The small molecule below binds the protein below.
Small molecule (SMILES): CC(=O)N[C@@H]1[C@@H](O)[C@H](O)[C@@H](CO)O[C@H]1O

Binding-site contacts:
Ligand atom C8 contacts residue PHE98 of chain 38.C at 3.6 Å (hydrophobic).
Ligand atom C7 contacts residue MET126 of chain 38.C at 3.8 Å (hydrophobic).
Ligand atom C5 contacts residue ASN75 of chain 38.C at 3.2 Å.
Ligand atom O6 contacts residue ASN75 of chain 38.C at 3.8 Å.
Ligand atom O3 contacts residue NAG1 of chain 38.T at 2.4 Å (h-bond).
Ligand atom C2 contacts residue ASN75 of chain 38.C at 2.6 Å.
Ligand atom O5 contacts residue ASN75 of chain 38.C at 2.1 Å (h-bond).
Ligand atom C3 contacts residue NAG1 of chain 38.T at 3.3 Å.
Ligand atom O7 contacts residue MET126 of chain 38.C at 3.1 Å.
Ligand atom O4 contacts residue NAG1 of chain 38.T at 1.6 Å.
Ligand atom C3 contacts residue ASN75 of chain 38.C at 3.5 Å.
Ligand atom C1 contacts residue ASN75 of chain 38.C at 1.3 Å.
Ligand atom O6 contacts residue THR48 of chain 38.D at 4.0 Å.
Ligand atom O5 contacts residue THR48 of chain 38.D at 4.0 Å.
Ligand atom C6 contacts residue ASN75 of chain 38.C at 3.8 Å.
Ligand atom O6 contacts residue NAG1 of chain 38.T at 4.1 Å.
Ligand atom C5 contacts residue NAG1 of chain 38.T at 3.7 Å.
Ligand atom O6 contacts residue GLU46 of chain 38.D at 3.8 Å.
Ligand atom C4 contacts residue ASN75 of chain 38.C at 4.0 Å.
Ligand atom C7 contacts residue ASN75 of chain 38.C at 2.8 Å.
Ligand atom C4 contacts residue NAG1 of chain 38.T at 2.9 Å.
Ligand atom C8 contacts residue MET126 of chain 38.C at 3.7 Å (hydrophobic).
Ligand atom O6 contacts residue CYS45 of chain 38.D at 3.4 Å (h-bond).
Ligand atom C6 contacts residue NAG1 of chain 38.T at 3.4 Å.
Ligand atom C8 contacts residue ASN75 of chain 38.C at 3.0 Å.
Ligand atom C2 contacts residue NAG1 of chain 38.T at 4.1 Å.
Ligand atom C6 contacts residue CYS45 of chain 38.D at 4.4 Å (hydrophobic).
Ligand atom O7 contacts residue ASN75 of chain 38.C at 3.2 Å (h-bond).
Ligand atom C6 contacts residue THR48 of chain 38.D at 4.4 Å.
Ligand atom N2 contacts residue ASN75 of chain 38.C at 3.0 Å (h-bond).

Sequence of chain 38.D:
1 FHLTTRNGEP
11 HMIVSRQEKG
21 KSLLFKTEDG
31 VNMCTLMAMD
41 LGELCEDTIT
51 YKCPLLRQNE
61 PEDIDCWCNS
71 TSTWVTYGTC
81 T

Sequence of chain 38.C:
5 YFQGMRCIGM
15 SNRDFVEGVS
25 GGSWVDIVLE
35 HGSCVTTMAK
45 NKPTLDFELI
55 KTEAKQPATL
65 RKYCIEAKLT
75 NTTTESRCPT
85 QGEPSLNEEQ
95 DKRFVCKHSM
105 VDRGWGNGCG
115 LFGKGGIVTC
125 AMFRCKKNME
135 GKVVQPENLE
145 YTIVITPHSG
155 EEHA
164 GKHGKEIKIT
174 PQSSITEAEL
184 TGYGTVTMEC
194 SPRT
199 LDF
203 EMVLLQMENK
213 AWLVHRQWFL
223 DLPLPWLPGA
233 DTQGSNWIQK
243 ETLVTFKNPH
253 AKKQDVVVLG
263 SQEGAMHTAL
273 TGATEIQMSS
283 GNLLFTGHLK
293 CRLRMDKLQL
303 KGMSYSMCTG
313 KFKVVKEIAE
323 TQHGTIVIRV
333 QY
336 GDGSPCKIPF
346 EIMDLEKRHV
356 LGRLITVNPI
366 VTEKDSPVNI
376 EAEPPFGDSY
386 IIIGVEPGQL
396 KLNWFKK